Binding-site contacts:
Ligand atom N1 contacts residue LEU90 of chain 1.A at 4.3 Å.
Ligand atom C8 contacts residue TRP65 of chain 1.A at 3.8 Å (hydrophobic).
Ligand atom C4 contacts residue ARG60 of chain 1.A at 3.5 Å.
Ligand atom CL contacts residue GLU97 of chain 1.A at 3.7 Å.
Ligand atom CL contacts residue ILE56 of chain 1.A at 4.2 Å.
Ligand atom C2 contacts residue GLU97 of chain 1.A at 4.1 Å.
Ligand atom C8 contacts residue LEU90 of chain 1.A at 3.6 Å (hydrophobic).
Ligand atom N contacts residue LEU90 of chain 1.A at 3.0 Å (h-bond).
Ligand atom CL contacts residue MET59 of chain 1.A at 3.6 Å.
Ligand atom C1 contacts residue LEU90 of chain 1.A at 3.8 Å (hydrophobic).
Ligand atom C1 contacts residue GLU97 of chain 1.A at 4.2 Å.
Ligand atom C4 contacts residue TRP65 of chain 1.A at 3.6 Å (hydrophobic).
Ligand atom C5 contacts residue TRP65 of chain 1.A at 4.4 Å (hydrophobic).
Ligand atom C7 contacts residue TRP65 of chain 1.A at 3.9 Å (hydrophobic).
Ligand atom N1 contacts residue TRP65 of chain 1.A at 4.1 Å.
Ligand atom C contacts residue LEU90 of chain 1.A at 3.8 Å (hydrophobic).
Ligand atom C1 contacts residue ARG60 of chain 1.A at 4.0 Å.
Ligand atom C contacts residue ARG60 of chain 1.A at 4.2 Å.
Ligand atom C5 contacts residue LEU90 of chain 1.A at 4.0 Å (hydrophobic).
Ligand atom CL contacts residue LEU93 of chain 1.A at 4.1 Å.
Ligand atom C2 contacts residue ARG60 of chain 1.A at 3.8 Å.
Ligand atom C3 contacts residue MET59 of chain 1.A at 3.9 Å (hydrophobic).
Ligand atom C6 contacts residue TRP65 of chain 1.A at 4.4 Å (hydrophobic).
Ligand atom N2 contacts residue LEU90 of chain 1.A at 4.2 Å.
Ligand atom C1 contacts residue GLN94 of chain 1.A at 4.3 Å.
Ligand atom C1 contacts residue LEU93 of chain 1.A at 4.2 Å (hydrophobic).
Ligand atom C3 contacts residue TRP65 of chain 1.A at 4.2 Å (hydrophobic).
Ligand atom C contacts residue GLN94 of chain 1.A at 3.8 Å.
Ligand atom CL contacts residue ARG60 of chain 1.A at 4.1 Å.
Ligand atom C3 contacts residue ARG60 of chain 1.A at 3.5 Å.
Ligand atom N2 contacts residue TRP65 of chain 1.A at 3.5 Å.
Ligand atom C5 contacts residue ARG60 of chain 1.A at 4.2 Å.
Ligand atom C6 contacts residue ARG60 of chain 1.A at 4.4 Å.
Ligand atom N contacts residue GLN94 of chain 1.A at 3.3 Å (h-bond).
Ligand atom C2 contacts residue MET59 of chain 1.A at 4.1 Å (hydrophobic).

Sequence of chain 1.A:
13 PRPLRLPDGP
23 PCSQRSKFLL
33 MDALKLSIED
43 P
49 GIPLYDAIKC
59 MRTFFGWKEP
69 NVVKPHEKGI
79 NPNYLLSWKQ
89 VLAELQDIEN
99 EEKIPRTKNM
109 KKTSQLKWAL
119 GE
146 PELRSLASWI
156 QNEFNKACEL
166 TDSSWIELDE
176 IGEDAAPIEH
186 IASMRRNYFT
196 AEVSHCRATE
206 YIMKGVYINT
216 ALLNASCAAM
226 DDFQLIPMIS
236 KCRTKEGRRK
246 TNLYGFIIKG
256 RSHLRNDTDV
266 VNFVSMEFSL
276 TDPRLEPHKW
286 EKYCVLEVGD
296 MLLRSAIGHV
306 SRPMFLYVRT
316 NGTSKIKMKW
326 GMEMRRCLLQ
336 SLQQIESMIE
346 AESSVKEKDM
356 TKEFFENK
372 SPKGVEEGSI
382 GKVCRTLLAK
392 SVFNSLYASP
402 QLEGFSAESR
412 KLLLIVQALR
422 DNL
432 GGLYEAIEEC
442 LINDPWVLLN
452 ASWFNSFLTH

A protein and the small-molecule ligand that binds it are described below.
Small molecule (SMILES): Nc1cc(Cl)ccc1-n1ccnc1